This protein binds this small molecule.
Small molecule (SMILES): CC(=O)N[C@@H]1[C@@H](O)[C@H](O)[C@@H](CO)O[C@H]1O

Binding-site contacts:
Ligand atom C2 contacts residue ASN154 of chain 13.E at 2.5 Å.
Ligand atom C1 contacts residue SER157 of chain 13.E at 4.2 Å.
Ligand atom O5 contacts residue SER157 of chain 13.E at 3.9 Å.
Ligand atom O7 contacts residue ASN154 of chain 13.E at 4.0 Å.
Ligand atom C1 contacts residue ASN154 of chain 13.E at 1.4 Å.
Ligand atom C4 contacts residue ASN154 of chain 13.E at 4.2 Å.
Ligand atom C3 contacts residue ASN154 of chain 13.E at 3.8 Å.
Ligand atom C1 contacts residue SER156 of chain 13.E at 4.5 Å.
Ligand atom O5 contacts residue ASN154 of chain 13.E at 2.4 Å (h-bond).
Ligand atom N2 contacts residue ASN154 of chain 13.E at 2.9 Å (h-bond).
Ligand atom C5 contacts residue ASN154 of chain 13.E at 3.6 Å.
Ligand atom C7 contacts residue ASN154 of chain 13.E at 3.6 Å.
Ligand atom C8 contacts residue ASN154 of chain 13.E at 4.0 Å.

Sequence of chain 13.E:
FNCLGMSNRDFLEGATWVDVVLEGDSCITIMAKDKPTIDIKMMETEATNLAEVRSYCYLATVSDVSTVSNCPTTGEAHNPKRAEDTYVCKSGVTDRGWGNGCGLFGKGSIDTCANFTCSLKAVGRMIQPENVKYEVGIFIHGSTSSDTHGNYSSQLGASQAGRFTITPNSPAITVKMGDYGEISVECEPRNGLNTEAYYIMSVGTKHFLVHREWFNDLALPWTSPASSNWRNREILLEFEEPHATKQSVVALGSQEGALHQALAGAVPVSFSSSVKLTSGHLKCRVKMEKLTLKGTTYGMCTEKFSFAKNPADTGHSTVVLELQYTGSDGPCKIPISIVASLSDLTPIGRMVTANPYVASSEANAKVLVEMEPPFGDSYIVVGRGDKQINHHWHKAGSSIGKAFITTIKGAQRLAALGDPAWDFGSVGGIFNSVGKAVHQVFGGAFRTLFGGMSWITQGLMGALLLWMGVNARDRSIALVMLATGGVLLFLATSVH